Binding-site contacts:
Ligand atom C1 contacts residue ASN134 of chain 1.E at 1.5 Å.
Ligand atom O5 contacts residue ASN134 of chain 1.E at 2.4 Å (h-bond).
Ligand atom C2 contacts residue ASN134 of chain 1.E at 2.4 Å.
Ligand atom N2 contacts residue ASN134 of chain 1.E at 2.8 Å (h-bond).
Ligand atom C7 contacts residue ASN134 of chain 1.E at 3.9 Å.
Ligand atom C5 contacts residue ASN134 of chain 1.E at 3.7 Å.
Ligand atom O7 contacts residue ASN134 of chain 1.E at 4.2 Å.
Ligand atom C6 contacts residue THR136 of chain 1.E at 3.7 Å.
Ligand atom O6 contacts residue ASN134 of chain 1.E at 3.8 Å.
Ligand atom O5 contacts residue THR136 of chain 1.E at 3.6 Å.
Ligand atom C6 contacts residue ASN134 of chain 1.E at 4.4 Å.
Ligand atom C6 contacts residue ASN137 of chain 1.E at 4.0 Å.
Ligand atom O6 contacts residue THR136 of chain 1.E at 2.6 Å (h-bond).
Ligand atom O6 contacts residue ASN137 of chain 1.E at 2.8 Å (h-bond).
Ligand atom C1 contacts residue THR136 of chain 1.E at 4.1 Å.
Ligand atom C3 contacts residue ASN134 of chain 1.E at 3.8 Å.
Ligand atom O5 contacts residue ASN137 of chain 1.E at 3.8 Å.
Ligand atom C5 contacts residue THR136 of chain 1.E at 3.8 Å.
Ligand atom C4 contacts residue ASN134 of chain 1.E at 4.2 Å.

The small molecule below binds the protein below.
Small molecule (SMILES): CC(=O)N[C@@H]1[C@@H](O)[C@H](O)[C@@H](CO)O[C@H]1O

Sequence of chain 1.E:
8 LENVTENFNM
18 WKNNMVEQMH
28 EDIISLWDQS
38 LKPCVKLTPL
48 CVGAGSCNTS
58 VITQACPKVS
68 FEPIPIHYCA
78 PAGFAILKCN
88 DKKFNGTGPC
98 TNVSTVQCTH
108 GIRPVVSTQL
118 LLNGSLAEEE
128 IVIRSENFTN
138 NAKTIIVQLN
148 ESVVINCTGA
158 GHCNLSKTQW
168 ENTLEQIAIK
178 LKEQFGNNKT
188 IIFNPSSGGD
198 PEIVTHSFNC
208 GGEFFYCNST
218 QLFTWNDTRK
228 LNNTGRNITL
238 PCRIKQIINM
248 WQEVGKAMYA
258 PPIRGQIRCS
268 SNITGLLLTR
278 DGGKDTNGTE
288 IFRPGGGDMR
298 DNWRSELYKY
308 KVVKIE